Binding-site contacts:
Ligand atom O3' contacts residue LYS78 of chain 1.A at 3.4 Å.
Ligand atom O2 contacts residue ASP77 of chain 1.A at 3.7 Å.
Ligand atom P2 contacts residue CA1 of chain 1.B at 4.0 Å.
Ligand atom O5P contacts residue CA1 of chain 1.B at 3.1 Å.
Ligand atom O4 contacts residue LEU37 of chain 1.A at 3.7 Å.
Ligand atom O5P contacts residue ASP40 of chain 1.A at 3.3 Å (salt-bridge).
Ligand atom C6 contacts residue ARG81 of chain 1.A at 4.0 Å.
Ligand atom C2 contacts residue ASP77 of chain 1.A at 3.9 Å.
Ligand atom N3 contacts residue LEU83 of chain 1.A at 3.7 Å.
Ligand atom O4P contacts residue ARG81 of chain 1.A at 2.8 Å (salt-bridge).
Ligand atom O5P contacts residue TYR107 of chain 1.A at 4.0 Å.
Ligand atom C5' contacts residue ARG81 of chain 1.A at 4.0 Å.
Ligand atom O5' contacts residue ARG35 of chain 1.A at 3.8 Å.
Ligand atom P1 contacts residue LYS78 of chain 1.A at 3.6 Å.
Ligand atom N3 contacts residue TYR109 of chain 1.A at 3.9 Å.
Ligand atom O4 contacts residue LEU83 of chain 1.A at 3.6 Å.
Ligand atom C5M contacts residue TYR107 of chain 1.A at 3.7 Å (hydrophobic).
Ligand atom C5' contacts residue TYR107 of chain 1.A at 3.5 Å (hydrophobic).
Ligand atom P1 contacts residue TYR79 of chain 1.A at 3.7 Å.
Ligand atom C5 contacts residue LEU83 of chain 1.A at 3.9 Å (hydrophobic).
Ligand atom C4 contacts residue LEU83 of chain 1.A at 3.6 Å (hydrophobic).
Ligand atom P2 contacts residue ARG35 of chain 1.A at 3.6 Å.
Ligand atom C5M contacts residue ARG35 of chain 1.A at 3.6 Å.
Ligand atom O5' contacts residue ARG81 of chain 1.A at 3.0 Å (salt-bridge).
Ligand atom O5P contacts residue ARG35 of chain 1.A at 2.8 Å (salt-bridge).
Ligand atom O4' contacts residue TYR79 of chain 1.A at 4.0 Å.
Ligand atom O6P contacts residue GLU43 of chain 1.A at 3.9 Å.
Ligand atom O3' contacts residue TYR79 of chain 1.A at 4.0 Å.
Ligand atom O1P contacts residue LYS78 of chain 1.A at 2.5 Å (salt-bridge).
Ligand atom C4' contacts residue ARG81 of chain 1.A at 3.9 Å.
Ligand atom C5M contacts residue LEU36 of chain 1.A at 4.0 Å (hydrophobic).
Ligand atom O1P contacts residue TYR79 of chain 1.A at 3.3 Å (h-bond).
Ligand atom O2P contacts residue TYR79 of chain 1.A at 2.8 Å (h-bond).
Ligand atom C2' contacts residue TYR107 of chain 1.A at 3.8 Å (hydrophobic).
Ligand atom C1' contacts residue ARG81 of chain 1.A at 4.1 Å.
Ligand atom C5 contacts residue TYR107 of chain 1.A at 3.9 Å (hydrophobic).
Ligand atom O4' contacts residue ARG81 of chain 1.A at 3.0 Å (salt-bridge).
Ligand atom P2 contacts residue ARG81 of chain 1.A at 3.9 Å.
Ligand atom O4P contacts residue ARG35 of chain 1.A at 3.0 Å (salt-bridge).
Ligand atom C3' contacts residue TYR107 of chain 1.A at 3.8 Å (hydrophobic).

The small molecule below binds the protein below.
Small molecule (SMILES): Cc1cn([C@H]2C[C@H](OP(=O)(O)O)[C@@H](COP(=O)(O)O)O2)c(=O)[nH]c1=O

Sequence of chain 1.A:
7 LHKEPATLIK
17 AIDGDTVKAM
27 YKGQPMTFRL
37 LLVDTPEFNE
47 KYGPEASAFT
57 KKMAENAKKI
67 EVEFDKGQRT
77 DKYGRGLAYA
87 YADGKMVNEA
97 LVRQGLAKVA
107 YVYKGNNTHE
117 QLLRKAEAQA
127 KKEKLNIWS